This small molecule binds to this protein.
Small molecule (SMILES): O=C(O)[C@H]1O[C@@H](O[C@H]2[C@H](O)[C@H](O)[C@H](O[C@H]3[C@H](O)[C@H](O)[C@H](O[C@H]4[C@H](O)[C@H](O)[C@H](O)O[C@@H]4C(=O)O)O[C@@H]3C(=O)O)O[C@@H]2C(=O)O)[C@@H](O)[C@@H](O)[C@@H]1O

Sequence of chain 1.B:
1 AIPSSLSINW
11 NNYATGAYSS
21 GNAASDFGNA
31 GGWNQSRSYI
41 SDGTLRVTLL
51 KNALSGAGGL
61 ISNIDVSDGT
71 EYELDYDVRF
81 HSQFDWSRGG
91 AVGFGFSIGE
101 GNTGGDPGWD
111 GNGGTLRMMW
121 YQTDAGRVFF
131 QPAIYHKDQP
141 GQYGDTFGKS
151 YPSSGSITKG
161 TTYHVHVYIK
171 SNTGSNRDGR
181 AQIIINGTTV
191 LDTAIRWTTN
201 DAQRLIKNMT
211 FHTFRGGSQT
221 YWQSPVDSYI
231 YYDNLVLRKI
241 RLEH

Binding-site contacts:
Ligand atom O2 contacts residue GLY217 of chain 1.B at 3.1 Å (h-bond).
Ligand atom C3 contacts residue THR103 of chain 1.B at 3.6 Å.
Ligand atom O5 contacts residue GLY217 of chain 1.B at 3.6 Å.
Ligand atom O6B contacts residue TYR121 of chain 1.B at 2.6 Å (h-bond).
Ligand atom O6A contacts residue TYR135 of chain 1.B at 2.6 Å (h-bond).
Ligand atom C3 contacts residue GLY217 of chain 1.B at 3.6 Å.
Ligand atom C6 contacts residue GLN219 of chain 1.B at 3.6 Å.
Ligand atom C1 contacts residue TYR143 of chain 1.B at 3.4 Å (hydrophobic).
Ligand atom C6 contacts residue TYR221 of chain 1.B at 3.4 Å (hydrophobic).
Ligand atom O3 contacts residue PHE214 of chain 1.B at 3.4 Å.
Ligand atom O6B contacts residue GLY217 of chain 1.B at 3.6 Å.
Ligand atom C6 contacts residue GLY104 of chain 1.B at 3.5 Å.
Ligand atom C5 contacts residue TYR221 of chain 1.B at 3.4 Å (hydrophobic).
Ligand atom O2 contacts residue GLY104 of chain 1.B at 3.5 Å.
Ligand atom O2 contacts residue TRP222 of chain 1.B at 3.4 Å.
Ligand atom O5 contacts residue TRP222 of chain 1.B at 3.5 Å.
Ligand atom O4 contacts residue GLY217 of chain 1.B at 3.3 Å (h-bond).
Ligand atom C6 contacts residue ARG117 of chain 1.B at 3.4 Å.
Ligand atom C6 contacts residue ARG88 of chain 1.B at 3.6 Å.
Ligand atom O2 contacts residue THR103 of chain 1.B at 3.5 Å (h-bond).
Ligand atom O6B contacts residue ARG117 of chain 1.B at 2.8 Å (salt-bridge).
Ligand atom O6A contacts residue GLN219 of chain 1.B at 2.9 Å (h-bond).
Ligand atom C6 contacts residue TYR135 of chain 1.B at 3.4 Å (hydrophobic).
Ligand atom O6B contacts residue ARG88 of chain 1.B at 3.6 Å.
Ligand atom O6A contacts residue TYR221 of chain 1.B at 2.7 Å (h-bond).
Ligand atom C6 contacts residue TYR121 of chain 1.B at 3.6 Å (hydrophobic).
Ligand atom O6B contacts residue TYR135 of chain 1.B at 3.6 Å (h-bond).
Ligand atom O6A contacts residue ARG88 of chain 1.B at 2.8 Å (salt-bridge).
Ligand atom C6 contacts residue SER218 of chain 1.B at 3.6 Å.
Ligand atom O4 contacts residue TYR221 of chain 1.B at 3.3 Å (h-bond).
Ligand atom O5 contacts residue PHE214 of chain 1.B at 3.1 Å.
Ligand atom O3 contacts residue ARG117 of chain 1.B at 2.9 Å (salt-bridge).
Ligand atom C2 contacts residue THR103 of chain 1.B at 3.0 Å.
Ligand atom O3 contacts residue SER218 of chain 1.B at 3.6 Å (h-bond).
Ligand atom O2 contacts residue HIS212 of chain 1.B at 3.5 Å.
Ligand atom O5 contacts residue TYR143 of chain 1.B at 3.6 Å.
Ligand atom O6B contacts residue GLY104 of chain 1.B at 2.7 Å (h-bond).
Ligand atom O6B contacts residue SER218 of chain 1.B at 2.6 Å (h-bond).
Ligand atom O3 contacts residue GLY217 of chain 1.B at 3.2 Å.
Ligand atom O6A contacts residue SER55 of chain 1.B at 2.8 Å (h-bond).